Binding-site contacts:
Ligand atom CD2 contacts residue SER180 of chain 2.A at 4.5 Å.
Ligand atom CZ2 contacts residue ASN157 of chain 2.A at 3.6 Å.
Ligand atom CH2 contacts residue SER180 of chain 2.A at 4.1 Å.
Ligand atom CZ2 contacts residue TYR181 of chain 2.B at 4.3 Å (hydrophobic).
Ligand atom CE3 contacts residue PRO156 of chain 2.A at 3.9 Å (hydrophobic).
Ligand atom NE1 contacts residue DMS1 of chain 2.Q at 3.8 Å.
Ligand atom OXT contacts residue SER180 of chain 2.A at 2.6 Å (h-bond).
Ligand atom CZ2 contacts residue GLU182 of chain 2.B at 3.5 Å.
Ligand atom CZ3 contacts residue SER180 of chain 2.A at 3.6 Å.
Ligand atom CD2 contacts residue DMS1 of chain 2.Q at 4.3 Å.
Ligand atom OXT contacts residue DMS1 of chain 2.Q at 3.3 Å.
Ligand atom CH2 contacts residue ILE20 of chain 2.B at 4.0 Å (hydrophobic).
Ligand atom CD1 contacts residue GLU182 of chain 2.B at 4.0 Å.
Ligand atom CZ3 contacts residue ILE20 of chain 2.B at 3.8 Å (hydrophobic).
Ligand atom O contacts residue SER180 of chain 2.A at 2.9 Å (h-bond).
Ligand atom O contacts residue ARG179 of chain 2.A at 3.1 Å.
Ligand atom CD1 contacts residue DMS1 of chain 2.Q at 4.1 Å.
Ligand atom CG contacts residue DMS1 of chain 2.Q at 4.4 Å.
Ligand atom N contacts residue DMS1 of chain 2.Q at 4.3 Å.
Ligand atom CZ2 contacts residue DMS1 of chain 2.Q at 4.0 Å.
Ligand atom CE2 contacts residue DMS1 of chain 2.Q at 3.9 Å.
Ligand atom CH2 contacts residue ASN157 of chain 2.A at 3.3 Å.
Ligand atom CH2 contacts residue TYR181 of chain 2.B at 3.9 Å (hydrophobic).
Ligand atom CE2 contacts residue GLU182 of chain 2.B at 3.6 Å.
Ligand atom CZ3 contacts residue ASN157 of chain 2.A at 4.2 Å.
Ligand atom CE3 contacts residue SER180 of chain 2.A at 3.8 Å.
Ligand atom CZ3 contacts residue PRO156 of chain 2.A at 3.9 Å (hydrophobic).
Ligand atom CH2 contacts residue DMS1 of chain 2.Q at 4.2 Å.
Ligand atom C contacts residue DMS1 of chain 2.Q at 4.3 Å.
Ligand atom C contacts residue SER180 of chain 2.A at 3.5 Å.
Ligand atom C contacts residue ARG179 of chain 2.A at 4.2 Å.
Ligand atom NE1 contacts residue GLU182 of chain 2.B at 3.0 Å (salt-bridge).

Sequence of chain 2.A:
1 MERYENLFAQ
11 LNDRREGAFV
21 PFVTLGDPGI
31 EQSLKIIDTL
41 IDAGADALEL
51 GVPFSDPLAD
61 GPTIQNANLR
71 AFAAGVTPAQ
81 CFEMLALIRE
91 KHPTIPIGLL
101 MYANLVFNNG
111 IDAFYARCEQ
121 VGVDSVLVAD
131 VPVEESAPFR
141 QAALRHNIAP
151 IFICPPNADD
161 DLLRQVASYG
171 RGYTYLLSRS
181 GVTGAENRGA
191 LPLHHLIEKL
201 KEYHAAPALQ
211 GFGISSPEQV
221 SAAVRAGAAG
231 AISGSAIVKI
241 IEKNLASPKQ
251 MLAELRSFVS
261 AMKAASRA

Sequence of chain 2.B:
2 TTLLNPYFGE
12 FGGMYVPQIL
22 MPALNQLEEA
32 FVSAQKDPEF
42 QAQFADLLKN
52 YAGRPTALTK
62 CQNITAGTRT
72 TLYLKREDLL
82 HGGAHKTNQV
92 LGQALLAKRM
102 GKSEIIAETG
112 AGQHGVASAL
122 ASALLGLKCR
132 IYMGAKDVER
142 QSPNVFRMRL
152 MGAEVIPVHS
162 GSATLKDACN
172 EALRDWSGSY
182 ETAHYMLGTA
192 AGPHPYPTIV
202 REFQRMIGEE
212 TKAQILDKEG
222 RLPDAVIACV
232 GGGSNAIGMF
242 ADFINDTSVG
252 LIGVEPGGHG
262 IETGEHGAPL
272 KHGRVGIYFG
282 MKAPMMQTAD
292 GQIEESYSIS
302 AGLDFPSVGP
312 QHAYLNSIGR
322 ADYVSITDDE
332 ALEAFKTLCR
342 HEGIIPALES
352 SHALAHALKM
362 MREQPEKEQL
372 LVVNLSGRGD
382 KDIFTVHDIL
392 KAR

A small-molecule ligand and the protein it binds are described below.
Small molecule (SMILES): N[C@@H](Cc1c[nH]c2ccccc12)C(=O)O